Binding-site contacts:
Ligand atom CG contacts residue LYS155 of chain 1.A at 3.2 Å.
Ligand atom CB contacts residue GLU156 of chain 1.A at 3.0 Å.
Ligand atom CB contacts residue PHE177 of chain 1.A at 3.5 Å (hydrophobic).
Ligand atom CE3 contacts residue LEU131 of chain 1.B at 3.6 Å (hydrophobic).
Ligand atom CD1 contacts residue LEU134 of chain 1.B at 3.5 Å (hydrophobic).
Ligand atom NE1 contacts residue LEU134 of chain 1.B at 3.6 Å.
Ligand atom CE2 contacts residue TYR110 of chain 1.B at 3.5 Å (hydrophobic).
Ligand atom ND2 contacts residue GLU147 of chain 1.A at 3.6 Å.
Ligand atom OD1 contacts residue HIS151 of chain 1.A at 3.5 Å (h-bond).
Ligand atom CG2 contacts residue GLU147 of chain 1.A at 3.5 Å.
Ligand atom O contacts residue PRO161 of chain 1.A at 3.5 Å.
Ligand atom O contacts residue PHE67 of chain 1.B at 3.6 Å.
Ligand atom CZ2 contacts residue LEU113 of chain 1.B at 3.6 Å (hydrophobic).
Ligand atom CD contacts residue LYS155 of chain 1.A at 3.4 Å.
Ligand atom CA contacts residue PHE177 of chain 1.A at 3.5 Å (hydrophobic).
Ligand atom O contacts residue ARG104 of chain 1.B at 3.0 Å (salt-bridge).
Ligand atom O contacts residue HIS139 of chain 1.B at 3.0 Å.
Ligand atom CH3 contacts residue PHE86 of chain 1.B at 3.4 Å (hydrophobic).
Ligand atom CB contacts residue GLY181 of chain 1.A at 3.5 Å.
Ligand atom OH contacts residue ALA182 of chain 1.A at 3.3 Å (h-bond).
Ligand atom CA contacts residue GLU156 of chain 1.A at 3.0 Å.
Ligand atom ND2 contacts residue ASP148 of chain 1.A at 2.7 Å (salt-bridge).
Ligand atom CD2 contacts residue GLN152 of chain 1.A at 3.4 Å.
Ligand atom CB contacts residue GLU147 of chain 1.A at 3.5 Å.
Ligand atom CD1 contacts residue ILE174 of chain 1.A at 3.2 Å (hydrophobic).
Ligand atom CZ2 contacts residue GLN116 of chain 1.B at 3.6 Å.
Ligand atom NE1 contacts residue GLN116 of chain 1.B at 3.6 Å (h-bond).
Ligand atom ND2 contacts residue HIS139 of chain 1.B at 3.0 Å (h-bond).
Ligand atom CE1 contacts residue GLN152 of chain 1.A at 3.4 Å.
Ligand atom O contacts residue GLU156 of chain 1.A at 3.2 Å (salt-bridge).
Ligand atom OG1 contacts residue GLU147 of chain 1.A at 2.7 Å (salt-bridge).
Ligand atom CD1 contacts residue GLN152 of chain 1.A at 3.3 Å.
Ligand atom CG contacts residue GLN152 of chain 1.A at 3.3 Å.
Ligand atom O contacts residue SER135 of chain 1.B at 3.4 Å.
Ligand atom CE2 contacts residue PRO105 of chain 1.B at 3.6 Å (hydrophobic).
Ligand atom CE1 contacts residue ALA182 of chain 1.A at 3.6 Å (hydrophobic).
Ligand atom C contacts residue GLU156 of chain 1.A at 3.5 Å.
Ligand atom O contacts residue PHE177 of chain 1.A at 3.1 Å.
Ligand atom CB contacts residue THR160 of chain 1.A at 3.5 Å.
Ligand atom O contacts residue HIS64 of chain 1.B at 2.9 Å (h-bond).

Sequence of chain 1.B:
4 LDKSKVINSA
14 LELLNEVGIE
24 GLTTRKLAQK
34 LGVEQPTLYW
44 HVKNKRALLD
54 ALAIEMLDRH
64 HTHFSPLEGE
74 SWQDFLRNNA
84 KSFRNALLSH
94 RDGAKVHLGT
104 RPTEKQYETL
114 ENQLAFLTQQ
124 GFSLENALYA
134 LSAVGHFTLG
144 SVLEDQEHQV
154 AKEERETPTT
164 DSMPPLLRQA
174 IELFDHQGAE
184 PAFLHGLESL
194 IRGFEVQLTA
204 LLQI

This small molecule binds to this protein.
Small molecule (SMILES): CC(=O)N[C@@H](CC1=c2ccccc2=NC1)C(=O)N[C@H](C(=O)N[C@@H](CC1=c2ccccc2=NC1)C(=O)N[C@@H](CC(N)=O)C(=O)N[C@@H](C)C(=O)N[C@@H](Cc1ccc(O)cc1)C(=O)N[C@@H](C)C(=O)N[C@@H](Cc1ccccc1)C(=O)N[C@@H](C)C(=O)N[C@@H](C)C(=O)N1CCC[C@H]1C=O)[C@@H](C)O

Sequence of chain 1.A:
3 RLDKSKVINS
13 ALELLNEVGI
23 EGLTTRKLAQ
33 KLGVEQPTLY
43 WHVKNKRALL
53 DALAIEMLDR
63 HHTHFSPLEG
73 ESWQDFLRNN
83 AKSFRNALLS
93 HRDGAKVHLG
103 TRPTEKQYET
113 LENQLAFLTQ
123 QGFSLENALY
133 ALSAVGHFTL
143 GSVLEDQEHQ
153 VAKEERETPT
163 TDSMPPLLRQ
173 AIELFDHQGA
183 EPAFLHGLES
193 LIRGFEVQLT